A protein and the small-molecule ligand that binds it are described below.
Small molecule (SMILES): CC(C)(C)NC[C@H](O)COc1nsnc1N1CCOCC1

Binding-site contacts:
Ligand atom C2 contacts residue SER227 of chain 1.A at 3.6 Å.
Ligand atom C18 contacts residue ASN464 of chain 1.A at 3.4 Å.
Ligand atom C14 contacts residue ASN464 of chain 1.A at 3.5 Å.
Ligand atom C2 contacts residue PHE217 of chain 1.A at 3.7 Å (hydrophobic).
Ligand atom C16 contacts residue ASP137 of chain 1.A at 3.3 Å.
Ligand atom C14 contacts residue ASP137 of chain 1.A at 3.4 Å.
Ligand atom O12 contacts residue VAL138 of chain 1.A at 3.8 Å.
Ligand atom C19 contacts residue THR134 of chain 1.A at 3.7 Å.
Ligand atom O1 contacts residue ASN445 of chain 1.A at 2.9 Å (h-bond).
Ligand atom O15 contacts residue ASN464 of chain 1.A at 2.8 Å (h-bond).
Ligand atom C20 contacts residue PHE217 of chain 1.A at 3.8 Å (hydrophobic).
Ligand atom N17 contacts residue ASP137 of chain 1.A at 3.3 Å (salt-bridge).
Ligand atom N17 contacts residue ASN464 of chain 1.A at 2.8 Å (h-bond).
Ligand atom C21 contacts residue TRP133 of chain 1.A at 3.8 Å (hydrophobic).
Ligand atom C6 contacts residue PHE217 of chain 1.A at 3.8 Å (hydrophobic).
Ligand atom C5 contacts residue PHE441 of chain 1.A at 3.5 Å (hydrophobic).
Ligand atom O1 contacts residue PHE217 of chain 1.A at 3.7 Å.
Ligand atom C3 contacts residue SER227 of chain 1.A at 3.3 Å.
Ligand atom O15 contacts residue ASP137 of chain 1.A at 2.7 Å (salt-bridge).
Ligand atom C5 contacts residue PHE442 of chain 1.A at 3.8 Å (hydrophobic).
Ligand atom S9 contacts residue VAL138 of chain 1.A at 3.7 Å.
Ligand atom C13 contacts residue PHE441 of chain 1.A at 3.7 Å (hydrophobic).
Ligand atom C3 contacts residue SER228 of chain 1.A at 3.6 Å.
Ligand atom N4 contacts residue PHE442 of chain 1.A at 3.7 Å.
Ligand atom C16 contacts residue ASN464 of chain 1.A at 3.7 Å.
Ligand atom C2 contacts residue TYR223 of chain 1.A at 3.6 Å (hydrophobic).
Ligand atom C20 contacts residue ASN464 of chain 1.A at 3.4 Å.
Ligand atom S9 contacts residue THR142 of chain 1.A at 3.4 Å (h-bond).
Ligand atom C6 contacts residue ASN445 of chain 1.A at 3.5 Å.
Ligand atom N8 contacts residue PHE442 of chain 1.A at 3.4 Å.
Ligand atom C6 contacts residue TYR460 of chain 1.A at 3.6 Å (hydrophobic).
Ligand atom S9 contacts residue SER231 of chain 1.A at 3.7 Å.
Ligand atom C21 contacts residue ASN464 of chain 1.A at 3.5 Å.
Ligand atom C7 contacts residue PHE442 of chain 1.A at 3.5 Å (hydrophobic).
Ligand atom N10 contacts residue VAL141 of chain 1.A at 3.4 Å.
Ligand atom C21 contacts residue TYR468 of chain 1.A at 3.7 Å (hydrophobic).
Ligand atom O15 contacts residue TRP438 of chain 1.A at 3.3 Å.
Ligand atom N10 contacts residue VAL138 of chain 1.A at 3.4 Å.
Ligand atom C11 contacts residue PHE442 of chain 1.A at 3.8 Å (hydrophobic).
Ligand atom C14 contacts residue PHE441 of chain 1.A at 3.7 Å (hydrophobic).

Sequence of chain 1.A:
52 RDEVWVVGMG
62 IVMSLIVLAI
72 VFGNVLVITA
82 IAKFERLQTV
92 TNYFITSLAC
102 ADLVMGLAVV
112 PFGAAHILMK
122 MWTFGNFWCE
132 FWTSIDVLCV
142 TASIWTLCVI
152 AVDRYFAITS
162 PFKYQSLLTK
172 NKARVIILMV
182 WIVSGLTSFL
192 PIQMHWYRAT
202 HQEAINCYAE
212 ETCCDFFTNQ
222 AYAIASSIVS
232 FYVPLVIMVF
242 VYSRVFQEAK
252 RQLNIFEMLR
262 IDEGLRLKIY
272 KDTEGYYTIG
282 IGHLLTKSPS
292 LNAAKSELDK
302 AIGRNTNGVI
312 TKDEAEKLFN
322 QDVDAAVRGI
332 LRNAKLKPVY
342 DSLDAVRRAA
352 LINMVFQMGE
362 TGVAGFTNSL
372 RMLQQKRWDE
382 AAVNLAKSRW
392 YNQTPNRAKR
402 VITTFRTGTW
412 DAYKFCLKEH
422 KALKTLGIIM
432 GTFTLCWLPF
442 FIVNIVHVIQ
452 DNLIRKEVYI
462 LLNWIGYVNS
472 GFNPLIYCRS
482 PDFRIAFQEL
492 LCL